Binding-site contacts:
Ligand atom O6 contacts residue ALA96 of chain 56.E at 4.3 Å.
Ligand atom C5 contacts residue ASN105 of chain 56.E at 3.6 Å.
Ligand atom O7 contacts residue ASN105 of chain 56.E at 4.0 Å.
Ligand atom N2 contacts residue ASN105 of chain 56.E at 2.9 Å (h-bond).
Ligand atom O5 contacts residue VAL95 of chain 56.E at 4.5 Å.
Ligand atom C7 contacts residue ASN105 of chain 56.E at 3.6 Å.
Ligand atom C8 contacts residue PRO48 of chain 56.E at 4.4 Å (hydrophobic).
Ligand atom C8 contacts residue TYR50 of chain 56.E at 4.1 Å (hydrophobic).
Ligand atom O6 contacts residue VAL95 of chain 56.E at 2.9 Å (h-bond).
Ligand atom O5 contacts residue ALA96 of chain 56.E at 4.5 Å.
Ligand atom C1 contacts residue ASN105 of chain 56.E at 1.4 Å.
Ligand atom C4 contacts residue ASN105 of chain 56.E at 4.3 Å.
Ligand atom C2 contacts residue ASN105 of chain 56.E at 2.5 Å.
Ligand atom C3 contacts residue ASN105 of chain 56.E at 3.8 Å.
Ligand atom C5 contacts residue VAL95 of chain 56.E at 4.5 Å (hydrophobic).
Ligand atom O5 contacts residue ASN105 of chain 56.E at 2.4 Å (h-bond).
Ligand atom C6 contacts residue VAL95 of chain 56.E at 3.6 Å (hydrophobic).

A small-molecule ligand and the protein it binds are described below.
Small molecule (SMILES): CC(=O)N[C@H]1[C@H](O[C@H]2[C@H](O)[C@@H](NC(C)=O)CO[C@@H]2CO)O[C@H](CO)[C@@H](O[C@@H]2O[C@H](CO)[C@@H](O)[C@H](O)[C@@H]2O)[C@@H]1O

Sequence of chain 56.E:
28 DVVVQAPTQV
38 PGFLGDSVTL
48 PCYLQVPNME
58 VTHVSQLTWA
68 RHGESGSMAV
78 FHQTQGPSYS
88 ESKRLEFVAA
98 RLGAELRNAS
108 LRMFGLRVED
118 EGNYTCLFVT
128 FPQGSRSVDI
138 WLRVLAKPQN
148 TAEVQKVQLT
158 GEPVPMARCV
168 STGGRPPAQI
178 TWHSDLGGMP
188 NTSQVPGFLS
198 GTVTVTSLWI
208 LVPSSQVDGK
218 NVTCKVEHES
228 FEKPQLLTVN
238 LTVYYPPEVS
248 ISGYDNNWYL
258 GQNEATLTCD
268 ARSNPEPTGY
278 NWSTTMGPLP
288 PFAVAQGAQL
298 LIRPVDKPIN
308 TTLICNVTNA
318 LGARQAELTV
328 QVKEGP